Binding-site contacts:
Ligand atom NE2 contacts residue TRP183 of chain 1.B at 3.8 Å.
Ligand atom CA contacts residue VAL173 of chain 1.B at 3.6 Å (hydrophobic).
Ligand atom CA contacts residue GLN143 of chain 1.B at 3.5 Å.
Ligand atom CE1 contacts residue TRP183 of chain 1.B at 3.8 Å (hydrophobic).
Ligand atom CB contacts residue PHE22 of chain 1.B at 3.6 Å (hydrophobic).
Ligand atom N contacts residue LEU285 of chain 1.B at 3.6 Å.
Ligand atom CB contacts residue GLN143 of chain 1.B at 3.6 Å.
Ligand atom CB contacts residue GLU28 of chain 1.B at 4.2 Å.
Ligand atom CG contacts residue GLN143 of chain 1.B at 4.4 Å.
Ligand atom CB contacts residue TRP179 of chain 1.B at 4.5 Å (hydrophobic).
Ligand atom CA contacts residue TRP179 of chain 1.B at 3.5 Å (hydrophobic).
Ligand atom N contacts residue PHE22 of chain 1.B at 3.4 Å.
Ligand atom CD2 contacts residue GLN143 of chain 1.B at 4.5 Å.
Ligand atom N contacts residue VAL173 of chain 1.B at 4.0 Å.
Ligand atom ND1 contacts residue PHE243 of chain 1.B at 3.5 Å.
Ligand atom ND1 contacts residue TRP179 of chain 1.B at 3.7 Å.
Ligand atom CD2 contacts residue TYR146 of chain 1.B at 3.7 Å (hydrophobic).
Ligand atom CB contacts residue ASN283 of chain 1.B at 4.5 Å.
Ligand atom NE2 contacts residue TYR146 of chain 1.B at 4.1 Å.
Ligand atom N contacts residue GLU28 of chain 1.B at 2.6 Å (salt-bridge).
Ligand atom CA contacts residue ASN283 of chain 1.B at 3.0 Å.
Ligand atom CE1 contacts residue TRP179 of chain 1.B at 4.1 Å (hydrophobic).
Ligand atom CE1 contacts residue PHE243 of chain 1.B at 4.4 Å (hydrophobic).
Ligand atom N contacts residue TRP179 of chain 1.B at 4.3 Å.
Ligand atom N contacts residue ASN283 of chain 1.B at 2.9 Å (h-bond).
Ligand atom CB contacts residue PHE243 of chain 1.B at 4.1 Å (hydrophobic).
Ligand atom CA contacts residue GLU28 of chain 1.B at 4.0 Å.
Ligand atom CG contacts residue TRP179 of chain 1.B at 4.5 Å (hydrophobic).
Ligand atom CA contacts residue PHE22 of chain 1.B at 3.6 Å (hydrophobic).
Ligand atom CG contacts residue PHE243 of chain 1.B at 4.1 Å (hydrophobic).
Ligand atom CG contacts residue VAL173 of chain 1.B at 4.4 Å (hydrophobic).
Ligand atom CD2 contacts residue VAL173 of chain 1.B at 4.3 Å (hydrophobic).
Ligand atom N contacts residue GLN143 of chain 1.B at 2.9 Å (h-bond).

Sequence of chain 1.B:
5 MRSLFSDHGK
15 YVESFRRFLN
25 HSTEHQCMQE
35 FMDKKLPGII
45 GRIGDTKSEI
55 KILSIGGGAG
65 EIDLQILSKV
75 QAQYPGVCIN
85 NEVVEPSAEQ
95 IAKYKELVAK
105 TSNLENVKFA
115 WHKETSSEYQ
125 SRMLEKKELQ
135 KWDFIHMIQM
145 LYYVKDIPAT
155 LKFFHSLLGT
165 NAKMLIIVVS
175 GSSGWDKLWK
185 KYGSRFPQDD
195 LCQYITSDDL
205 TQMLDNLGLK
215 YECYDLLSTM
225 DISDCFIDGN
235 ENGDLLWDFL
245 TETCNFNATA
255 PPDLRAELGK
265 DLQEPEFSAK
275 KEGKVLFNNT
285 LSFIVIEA

This small molecule binds to this protein.
Small molecule (SMILES): NCCc1c[nH]cn1